The small molecule below binds the protein below.
Small molecule (SMILES): O=c1cc[nH]c(=O)[nH]1

Sequence of chain 1.F:
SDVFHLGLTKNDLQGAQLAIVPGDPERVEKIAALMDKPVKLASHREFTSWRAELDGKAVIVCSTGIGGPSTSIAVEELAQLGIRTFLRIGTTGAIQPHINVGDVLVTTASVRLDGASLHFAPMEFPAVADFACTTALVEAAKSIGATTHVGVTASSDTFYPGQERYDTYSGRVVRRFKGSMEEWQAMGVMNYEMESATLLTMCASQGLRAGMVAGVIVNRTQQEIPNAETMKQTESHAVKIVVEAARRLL

Binding-site contacts:
Ligand atom O2 contacts residue MET196 of chain 1.F at 3.4 Å.
Ligand atom N3 contacts residue TYR194 of chain 1.F at 3.9 Å.
Ligand atom C5 contacts residue GLY95 of chain 1.F at 3.4 Å.
Ligand atom N3 contacts residue PHE161 of chain 1.F at 3.4 Å.
Ligand atom N1 contacts residue THR93 of chain 1.F at 3.5 Å (h-bond).
Ligand atom C4 contacts residue VAL220 of chain 1.F at 4.3 Å (hydrophobic).
Ligand atom C4 contacts residue GLN165 of chain 1.F at 3.8 Å.
Ligand atom N1 contacts residue THR94 of chain 1.F at 4.2 Å.
Ligand atom N3 contacts residue GLY95 of chain 1.F at 3.9 Å.
Ligand atom C6 contacts residue PHE161 of chain 1.F at 4.1 Å (hydrophobic).
Ligand atom O4 contacts residue PHE161 of chain 1.F at 4.0 Å.
Ligand atom O2 contacts residue PHE161 of chain 1.F at 3.9 Å.
Ligand atom O4 contacts residue ARG167 of chain 1.F at 2.8 Å (salt-bridge).
Ligand atom O4 contacts residue GLN165 of chain 1.F at 3.8 Å.
Ligand atom C2 contacts residue TYR194 of chain 1.F at 3.8 Å (hydrophobic).
Ligand atom N1 contacts residue PHE161 of chain 1.F at 4.0 Å.
Ligand atom C5 contacts residue ILE219 of chain 1.F at 3.8 Å (hydrophobic).
Ligand atom C4 contacts residue PHE161 of chain 1.F at 3.6 Å (hydrophobic).
Ligand atom C6 contacts residue THR94 of chain 1.F at 3.7 Å.
Ligand atom N1 contacts residue TYR194 of chain 1.F at 4.3 Å.
Ligand atom O4 contacts residue VAL220 of chain 1.F at 3.4 Å.
Ligand atom C5 contacts residue PHE161 of chain 1.F at 3.9 Å (hydrophobic).
Ligand atom O2 contacts residue TYR194 of chain 1.F at 3.9 Å.
Ligand atom C2 contacts residue PHE161 of chain 1.F at 3.6 Å (hydrophobic).
Ligand atom C4 contacts residue ARG167 of chain 1.F at 3.7 Å.
Ligand atom C6 contacts residue GLY95 of chain 1.F at 4.0 Å.
Ligand atom N3 contacts residue GLN165 of chain 1.F at 2.9 Å (h-bond).
Ligand atom N3 contacts residue ARG167 of chain 1.F at 4.1 Å.
Ligand atom O2 contacts residue GLN165 of chain 1.F at 2.9 Å (h-bond).
Ligand atom C5 contacts residue VAL220 of chain 1.F at 4.4 Å (hydrophobic).
Ligand atom C4 contacts residue GLY95 of chain 1.F at 3.4 Å.
Ligand atom C6 contacts residue THR93 of chain 1.F at 3.5 Å.
Ligand atom O4 contacts residue GLY95 of chain 1.F at 3.4 Å.
Ligand atom C4 contacts residue THR94 of chain 1.F at 4.0 Å.
Ligand atom C5 contacts residue THR94 of chain 1.F at 3.5 Å.
Ligand atom O4 contacts residue THR94 of chain 1.F at 4.3 Å.
Ligand atom C6 contacts residue ILE219 of chain 1.F at 4.1 Å (hydrophobic).
Ligand atom C2 contacts residue GLN165 of chain 1.F at 3.7 Å.
Ligand atom O2 contacts residue GLU195 of chain 1.F at 3.4 Å.
Ligand atom C2 contacts residue GLU195 of chain 1.F at 4.1 Å.